Binding-site contacts:
Ligand atom C8 contacts residue ASN424 of chain 1.A at 3.3 Å.
Ligand atom C8 contacts residue ILE348 of chain 1.A at 3.7 Å (hydrophobic).
Ligand atom O7 contacts residue ASN311 of chain 1.A at 2.9 Å (h-bond).
Ligand atom C8 contacts residue GLU309 of chain 1.A at 4.0 Å.
Ligand atom O3 contacts residue GLU309 of chain 1.A at 4.2 Å.
Ligand atom C7 contacts residue ASN424 of chain 1.A at 3.7 Å.
Ligand atom C5 contacts residue ASN311 of chain 1.A at 3.6 Å.
Ligand atom C5 contacts residue ARG455 of chain 1.A at 4.2 Å.
Ligand atom C3 contacts residue ASN311 of chain 1.A at 3.6 Å.
Ligand atom O7 contacts residue NAG1 of chain 1.W at 3.6 Å.
Ligand atom C8 contacts residue SER349 of chain 1.A at 3.3 Å.
Ligand atom O5 contacts residue ASN311 of chain 1.A at 2.4 Å (h-bond).
Ligand atom O5 contacts residue ARG455 of chain 1.A at 3.2 Å (salt-bridge).
Ligand atom O7 contacts residue NAG1 of chain 1.S at 4.4 Å.
Ligand atom C8 contacts residue ASN347 of chain 1.A at 3.2 Å.
Ligand atom C8 contacts residue ASN311 of chain 1.A at 4.3 Å.
Ligand atom C6 contacts residue ARG455 of chain 1.A at 4.1 Å.
Ligand atom O7 contacts residue ASN424 of chain 1.A at 3.6 Å (h-bond).
Ligand atom C3 contacts residue GLU309 of chain 1.A at 3.8 Å.
Ligand atom C7 contacts residue ASN347 of chain 1.A at 3.9 Å.
Ligand atom O4 contacts residue GLU309 of chain 1.A at 4.3 Å.
Ligand atom C1 contacts residue ARG455 of chain 1.A at 4.2 Å.
Ligand atom N2 contacts residue ASN311 of chain 1.A at 2.8 Å (h-bond).
Ligand atom C1 contacts residue ASN311 of chain 1.A at 1.4 Å.
Ligand atom C4 contacts residue ASN311 of chain 1.A at 4.1 Å.
Ligand atom C7 contacts residue ASN311 of chain 1.A at 3.1 Å.
Ligand atom O7 contacts residue ASN347 of chain 1.A at 4.0 Å.
Ligand atom C2 contacts residue ASN311 of chain 1.A at 2.3 Å.

A protein and the small-molecule ligand that binds it are described below.
Small molecule (SMILES): CC(=O)N[C@@H]1[C@@H](O)[C@H](O)[C@@H](CO)O[C@H]1O

Sequence of chain 1.A:
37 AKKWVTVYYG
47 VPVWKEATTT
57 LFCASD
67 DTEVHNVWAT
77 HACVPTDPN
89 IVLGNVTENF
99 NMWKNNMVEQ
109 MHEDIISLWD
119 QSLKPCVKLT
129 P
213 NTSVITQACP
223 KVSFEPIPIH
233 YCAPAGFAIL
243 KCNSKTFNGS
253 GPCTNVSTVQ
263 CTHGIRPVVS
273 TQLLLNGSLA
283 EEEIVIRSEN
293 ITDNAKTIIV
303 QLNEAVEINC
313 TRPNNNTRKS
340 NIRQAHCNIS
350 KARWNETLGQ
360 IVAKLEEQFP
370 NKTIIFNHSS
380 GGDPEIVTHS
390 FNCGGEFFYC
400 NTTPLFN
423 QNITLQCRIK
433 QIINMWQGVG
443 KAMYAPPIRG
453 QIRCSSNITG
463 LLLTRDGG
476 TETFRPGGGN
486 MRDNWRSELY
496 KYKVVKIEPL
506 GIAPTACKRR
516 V